This small molecule binds to this protein.
Small molecule (SMILES): CC(=O)N[C@H]1[C@H](O[C@H]2[C@H](O)[C@@H](NC(C)=O)CO[C@@H]2CO)O[C@H](CO)[C@@H](O)[C@@H]1O

Sequence of chain 1.B:
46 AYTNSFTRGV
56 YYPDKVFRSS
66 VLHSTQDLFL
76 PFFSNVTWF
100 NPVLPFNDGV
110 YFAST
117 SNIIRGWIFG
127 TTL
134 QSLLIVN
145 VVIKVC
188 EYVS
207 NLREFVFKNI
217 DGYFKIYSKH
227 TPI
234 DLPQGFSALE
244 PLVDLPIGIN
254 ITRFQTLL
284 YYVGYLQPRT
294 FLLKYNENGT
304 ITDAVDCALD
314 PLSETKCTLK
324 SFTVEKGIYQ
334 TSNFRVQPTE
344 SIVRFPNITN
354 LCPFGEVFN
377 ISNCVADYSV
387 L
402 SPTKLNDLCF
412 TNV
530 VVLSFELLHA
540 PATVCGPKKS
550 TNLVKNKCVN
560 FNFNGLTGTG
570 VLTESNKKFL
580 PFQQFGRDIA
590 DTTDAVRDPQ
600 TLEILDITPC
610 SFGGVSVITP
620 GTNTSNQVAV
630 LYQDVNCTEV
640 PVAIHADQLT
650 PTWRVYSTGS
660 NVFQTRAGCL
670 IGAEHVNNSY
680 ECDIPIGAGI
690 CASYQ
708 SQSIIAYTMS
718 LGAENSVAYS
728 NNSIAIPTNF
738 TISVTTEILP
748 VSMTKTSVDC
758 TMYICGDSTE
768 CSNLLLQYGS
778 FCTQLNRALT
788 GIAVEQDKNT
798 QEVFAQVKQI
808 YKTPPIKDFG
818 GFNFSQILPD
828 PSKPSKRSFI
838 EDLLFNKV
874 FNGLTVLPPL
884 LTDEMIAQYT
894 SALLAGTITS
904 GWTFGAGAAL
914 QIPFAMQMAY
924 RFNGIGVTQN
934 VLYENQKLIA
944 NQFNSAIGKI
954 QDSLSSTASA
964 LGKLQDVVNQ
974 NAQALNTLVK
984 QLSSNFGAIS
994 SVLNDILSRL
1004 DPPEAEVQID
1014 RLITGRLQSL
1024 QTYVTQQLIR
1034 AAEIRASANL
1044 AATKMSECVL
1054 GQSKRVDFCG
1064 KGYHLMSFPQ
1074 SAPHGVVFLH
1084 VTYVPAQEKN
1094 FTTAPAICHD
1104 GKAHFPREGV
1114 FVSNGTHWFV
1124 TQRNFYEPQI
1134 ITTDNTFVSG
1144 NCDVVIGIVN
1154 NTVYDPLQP

Binding-site contacts:
Ligand atom O7 contacts residue ASN820 of chain 1.B at 4.0 Å.
Ligand atom C7 contacts residue ASN820 of chain 1.B at 3.7 Å.
Ligand atom C6 contacts residue GLN823 of chain 1.B at 4.1 Å.
Ligand atom C8 contacts residue GLN823 of chain 1.B at 4.3 Å.
Ligand atom C1 contacts residue ASN820 of chain 1.B at 1.4 Å.
Ligand atom C5 contacts residue SER822 of chain 1.B at 3.8 Å.
Ligand atom O5 contacts residue SER822 of chain 1.B at 3.6 Å (h-bond).
Ligand atom N2 contacts residue ASN820 of chain 1.B at 3.0 Å (h-bond).
Ligand atom C2 contacts residue ASN820 of chain 1.B at 2.5 Å.
Ligand atom C5 contacts residue ASN820 of chain 1.B at 3.7 Å.
Ligand atom C3 contacts residue ASN820 of chain 1.B at 3.8 Å.
Ligand atom C1 contacts residue SER822 of chain 1.B at 3.5 Å.
Ligand atom C6 contacts residue SER822 of chain 1.B at 4.5 Å.
Ligand atom O5 contacts residue ASN820 of chain 1.B at 2.4 Å (h-bond).
Ligand atom C4 contacts residue ASN820 of chain 1.B at 4.2 Å.